Sequence of chain 4.A:
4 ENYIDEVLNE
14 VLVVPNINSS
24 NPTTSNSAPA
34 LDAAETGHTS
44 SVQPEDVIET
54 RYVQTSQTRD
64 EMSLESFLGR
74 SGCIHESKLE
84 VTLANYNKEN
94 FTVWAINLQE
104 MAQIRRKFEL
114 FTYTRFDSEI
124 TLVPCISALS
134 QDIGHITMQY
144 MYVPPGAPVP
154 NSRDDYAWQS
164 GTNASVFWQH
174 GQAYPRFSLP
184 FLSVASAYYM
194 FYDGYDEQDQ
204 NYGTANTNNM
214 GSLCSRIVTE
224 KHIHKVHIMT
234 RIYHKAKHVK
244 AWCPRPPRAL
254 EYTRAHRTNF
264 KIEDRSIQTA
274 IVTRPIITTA

A small-molecule ligand and the protein it binds are described below.
Small molecule (SMILES): CCOc1noc2cc(OCCC3CCN(c4ccc(C)nn4)CC3)ccc12

Binding-site contacts:
Ligand atom C22 contacts residue ILE99 of chain 4.A at 3.9 Å (hydrophobic).
Ligand atom C01 contacts residue TYR192 of chain 4.A at 2.9 Å (hydrophobic).
Ligand atom N06 contacts residue LEU101 of chain 4.A at 3.2 Å.
Ligand atom C18 contacts residue TYR145 of chain 4.A at 3.8 Å (hydrophobic).
Ligand atom N24 contacts residue LEU216 of chain 4.A at 3.5 Å.
Ligand atom C19 contacts residue TYR145 of chain 4.A at 3.2 Å (hydrophobic).
Ligand atom C04 contacts residue ASN211 of chain 4.A at 3.4 Å.
Ligand atom C28 contacts residue ALA167 of chain 4.A at 3.1 Å (hydrophobic).
Ligand atom C18 contacts residue ILE99 of chain 4.A at 3.8 Å (hydrophobic).
Ligand atom C14 contacts residue HIS237 of chain 4.A at 3.5 Å.
Ligand atom C15 contacts residue LEU182 of chain 4.A at 3.7 Å (hydrophobic).
Ligand atom C28 contacts residue TYR145 of chain 4.A at 3.3 Å (hydrophobic).
Ligand atom C04 contacts residue MET213 of chain 4.A at 3.9 Å (hydrophobic).
Ligand atom C27 contacts residue PHE180 of chain 4.A at 3.2 Å (hydrophobic).
Ligand atom C19 contacts residue LEU182 of chain 4.A at 3.6 Å (hydrophobic).
Ligand atom C12 contacts residue ILE99 of chain 4.A at 3.7 Å (hydrophobic).
Ligand atom C22 contacts residue ILE123 of chain 4.A at 3.6 Å (hydrophobic).
Ligand atom N24 contacts residue PHE180 of chain 4.A at 3.6 Å.
Ligand atom O26 contacts residue PHE180 of chain 4.A at 3.7 Å.
Ligand atom O16 contacts residue ILE99 of chain 4.A at 3.6 Å.
Ligand atom C25 contacts residue PHE180 of chain 4.A at 3.5 Å (hydrophobic).
Ligand atom C17 contacts residue ILE99 of chain 4.A at 3.8 Å (hydrophobic).
Ligand atom N08 contacts residue LEU101 of chain 4.A at 3.8 Å.
Ligand atom C05 contacts residue LEU101 of chain 4.A at 3.9 Å (hydrophobic).
Ligand atom C17 contacts residue LEU182 of chain 4.A at 3.7 Å (hydrophobic).
Ligand atom C14 contacts residue SER121 of chain 4.A at 3.5 Å.
Ligand atom C13 contacts residue MET213 of chain 4.A at 3.4 Å (hydrophobic).
Ligand atom C18 contacts residue LEU182 of chain 4.A at 3.2 Å (hydrophobic).
Ligand atom N07 contacts residue LEU101 of chain 4.A at 3.7 Å.
Ligand atom C15 contacts residue ILE123 of chain 4.A at 3.6 Å (hydrophobic).
Ligand atom O26 contacts residue TYR145 of chain 4.A at 3.2 Å.
Ligand atom C09 contacts residue TYR191 of chain 4.A at 3.6 Å (hydrophobic).
Ligand atom C03 contacts residue ASN211 of chain 4.A at 3.1 Å.
Ligand atom C28 contacts residue MET144 of chain 4.A at 3.8 Å (hydrophobic).
Ligand atom C01 contacts residue THR207 of chain 4.A at 2.9 Å.
Ligand atom C09 contacts residue LEU101 of chain 4.A at 3.8 Å (hydrophobic).
Ligand atom C10 contacts residue TYR191 of chain 4.A at 3.7 Å (hydrophobic).
Ligand atom C21 contacts residue ILE123 of chain 4.A at 3.8 Å (hydrophobic).
Ligand atom O23 contacts residue LEU216 of chain 4.A at 3.7 Å.
Ligand atom C28 contacts residue TYR143 of chain 4.A at 3.4 Å (hydrophobic).